Binding-site contacts:
Ligand atom C6 contacts residue LEU72 of chain 1.B at 4.4 Å (hydrophobic).
Ligand atom N1 contacts residue LEU72 of chain 1.B at 4.4 Å.
Ligand atom O2 contacts residue PRO12 of chain 1.B at 4.4 Å.
Ligand atom C5 contacts residue LEU15 of chain 1.B at 3.7 Å (hydrophobic).
Ligand atom C6 contacts residue LEU15 of chain 1.B at 3.8 Å (hydrophobic).
Ligand atom C2 contacts residue PRO12 of chain 1.B at 4.2 Å (hydrophobic).
Ligand atom N1 contacts residue PRO12 of chain 1.B at 4.4 Å.
Ligand atom C4 contacts residue LEU15 of chain 1.B at 4.5 Å (hydrophobic).
Ligand atom O2 contacts residue THR10 of chain 1.B at 3.8 Å.
Ligand atom N1 contacts residue ILE11 of chain 1.B at 4.4 Å.

A small-molecule ligand and the protein it binds are described below.
Small molecule (SMILES): Nc1ccnc(=O)[nH]1

Sequence of chain 1.B:
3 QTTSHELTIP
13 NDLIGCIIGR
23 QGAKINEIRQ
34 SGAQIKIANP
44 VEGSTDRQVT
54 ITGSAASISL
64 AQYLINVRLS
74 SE